The protein below binds the small molecule below.
Small molecule (SMILES): CC(C)[C@H](O)[C@@]1(C(=O)O)NC(=O)[C@H](C)[C@H]1O

Sequence of chain 1.K:
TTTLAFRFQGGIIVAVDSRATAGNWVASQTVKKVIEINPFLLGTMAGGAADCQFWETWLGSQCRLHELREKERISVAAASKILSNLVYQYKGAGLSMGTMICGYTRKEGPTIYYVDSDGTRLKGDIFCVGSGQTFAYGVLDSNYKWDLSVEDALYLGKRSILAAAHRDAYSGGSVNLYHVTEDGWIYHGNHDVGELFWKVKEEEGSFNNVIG

Binding-site contacts:
Ligand atom O7 contacts residue ALA46 of chain 1.K at 3.6 Å.
Ligand atom C6 contacts residue THR1 of chain 1.K at 1.3 Å.
Ligand atom C13 contacts residue THR1 of chain 1.K at 3.8 Å.
Ligand atom O12 contacts residue ARG19 of chain 1.K at 3.8 Å.
Ligand atom N4 contacts residue GLY47 of chain 1.K at 3.0 Å (h-bond).
Ligand atom O12 contacts residue ALA20 of chain 1.K at 3.4 Å.
Ligand atom C14 contacts residue LYS33 of chain 1.K at 4.0 Å.
Ligand atom C6 contacts residue GLY47 of chain 1.K at 4.1 Å.
Ligand atom C15 contacts residue MET45 of chain 1.K at 3.6 Å (hydrophobic).
Ligand atom O12 contacts residue THR21 of chain 1.K at 3.4 Å (h-bond).
Ligand atom C1 contacts residue THR21 of chain 1.K at 4.2 Å.
Ligand atom O8 contacts residue THR1 of chain 1.K at 3.3 Å (h-bond).
Ligand atom O7 contacts residue THR1 of chain 1.K at 2.2 Å (h-bond).
Ligand atom C13 contacts residue GLY47 of chain 1.K at 4.0 Å.
Ligand atom O7 contacts residue GLY47 of chain 1.K at 3.0 Å (h-bond).
Ligand atom C11 contacts residue ARG19 of chain 1.K at 3.7 Å.
Ligand atom C6 contacts residue LYS33 of chain 1.K at 4.2 Å.
Ligand atom C5 contacts residue GLY47 of chain 1.K at 4.1 Å.
Ligand atom O8 contacts residue THR21 of chain 1.K at 3.3 Å (h-bond).
Ligand atom C15 contacts residue ALA49 of chain 1.K at 4.2 Å (hydrophobic).
Ligand atom O8 contacts residue TYR170 of chain 1.K at 3.5 Å (h-bond).
Ligand atom N4 contacts residue THR1 of chain 1.K at 3.7 Å.
Ligand atom O8 contacts residue ARG19 of chain 1.K at 4.1 Å.
Ligand atom C15 contacts residue ARG19 of chain 1.K at 4.0 Å.
Ligand atom O10 contacts residue GLY47 of chain 1.K at 3.6 Å.
Ligand atom O12 contacts residue THR1 of chain 1.K at 4.2 Å.
Ligand atom C2 contacts residue THR21 of chain 1.K at 3.9 Å.
Ligand atom C5 contacts residue THR1 of chain 1.K at 2.4 Å.
Ligand atom C15 contacts residue LYS33 of chain 1.K at 4.3 Å.
Ligand atom C11 contacts residue LYS33 of chain 1.K at 4.2 Å.
Ligand atom C15 contacts residue ALA20 of chain 1.K at 3.7 Å (hydrophobic).
Ligand atom C14 contacts residue MET45 of chain 1.K at 3.2 Å (hydrophobic).
Ligand atom C9 contacts residue THR21 of chain 1.K at 4.2 Å.
Ligand atom C11 contacts residue ALA20 of chain 1.K at 4.2 Å (hydrophobic).
Ligand atom C11 contacts residue THR1 of chain 1.K at 2.9 Å.
Ligand atom C13 contacts residue MET45 of chain 1.K at 4.1 Å (hydrophobic).
Ligand atom C3 contacts residue GLY47 of chain 1.K at 3.7 Å.
Ligand atom C1 contacts residue THR1 of chain 1.K at 3.1 Å.
Ligand atom C14 contacts residue THR1 of chain 1.K at 3.6 Å.
Ligand atom C14 contacts residue GLY47 of chain 1.K at 3.9 Å.